Binding-site contacts:
Ligand atom CAP contacts residue TYR212 of chain 1.H at 3.8 Å (hydrophobic).
Ligand atom CAC contacts residue ILE135 of chain 1.I at 3.2 Å (hydrophobic).
Ligand atom CAJ contacts residue CYS207 of chain 1.H at 3.6 Å (hydrophobic).
Ligand atom CAS contacts residue TRP164 of chain 1.H at 4.5 Å (hydrophobic).
Ligand atom CAW contacts residue TYR212 of chain 1.H at 4.3 Å (hydrophobic).
Ligand atom N1 contacts residue TYR110 of chain 1.H at 3.7 Å.
Ligand atom CAL contacts residue TYR110 of chain 1.H at 3.6 Å (hydrophobic).
Ligand atom CAK contacts residue TRP164 of chain 1.H at 3.7 Å (hydrophobic).
Ligand atom C17 contacts residue TYR205 of chain 1.H at 4.3 Å (hydrophobic).
Ligand atom CAC contacts residue TRP164 of chain 1.H at 3.6 Å (hydrophobic).
Ligand atom CAG contacts residue SER163 of chain 1.H at 3.8 Å.
Ligand atom CAR contacts residue ILE135 of chain 1.I at 3.5 Å (hydrophobic).
Ligand atom CAK contacts residue TYR110 of chain 1.H at 3.6 Å (hydrophobic).
Ligand atom CAF contacts residue CYS207 of chain 1.H at 3.1 Å (hydrophobic).
Ligand atom CAE contacts residue TRP164 of chain 1.H at 4.1 Å (hydrophobic).
Ligand atom CAF contacts residue CYS208 of chain 1.H at 3.6 Å (hydrophobic).
Ligand atom CAG contacts residue TYR110 of chain 1.H at 2.9 Å (hydrophobic).
Ligand atom CAD contacts residue ILE135 of chain 1.I at 4.1 Å (hydrophobic).
Ligand atom CAK contacts residue SER163 of chain 1.H at 3.8 Å.
Ligand atom CAD contacts residue TRP164 of chain 1.H at 3.2 Å (hydrophobic).
Ligand atom CAM contacts residue TYR205 of chain 1.H at 4.5 Å (hydrophobic).
Ligand atom CAU contacts residue TRP164 of chain 1.H at 4.1 Å (hydrophobic).
Ligand atom CAR contacts residue TYR72 of chain 1.I at 4.0 Å (hydrophobic).
Ligand atom CAN contacts residue TYR212 of chain 1.H at 4.2 Å (hydrophobic).
Ligand atom CAT contacts residue TYR110 of chain 1.H at 4.4 Å (hydrophobic).
Ligand atom CAI contacts residue TYR205 of chain 1.H at 4.0 Å (hydrophobic).
Ligand atom CAN contacts residue CYS208 of chain 1.H at 4.2 Å (hydrophobic).
Ligand atom CAE contacts residue TYR72 of chain 1.I at 4.1 Å (hydrophobic).
Ligand atom CAO contacts residue TYR212 of chain 1.H at 4.3 Å (hydrophobic).
Ligand atom CAI contacts residue CYS207 of chain 1.H at 4.2 Å (hydrophobic).
Ligand atom CAX contacts residue TYR212 of chain 1.H at 4.2 Å (hydrophobic).
Ligand atom CAV contacts residue TRP164 of chain 1.H at 2.8 Å (hydrophobic).
Ligand atom NAQ contacts residue TYR212 of chain 1.H at 4.1 Å.
Ligand atom CAR contacts residue TRP164 of chain 1.H at 3.9 Å (hydrophobic).
Ligand atom CAJ contacts residue CYS208 of chain 1.H at 3.3 Å (hydrophobic).

Sequence of chain 1.H:
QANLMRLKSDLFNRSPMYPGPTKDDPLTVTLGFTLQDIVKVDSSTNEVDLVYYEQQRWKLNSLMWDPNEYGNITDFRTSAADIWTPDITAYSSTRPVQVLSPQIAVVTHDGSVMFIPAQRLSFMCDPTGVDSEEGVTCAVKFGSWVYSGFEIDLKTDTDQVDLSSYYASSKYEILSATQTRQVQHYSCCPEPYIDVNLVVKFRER

The small molecule below binds the protein below.
Small molecule (SMILES): c1ccc(C2CCN(CCc3cc4ccccc4[nH]3)CC2)cc1

Sequence of chain 1.I:
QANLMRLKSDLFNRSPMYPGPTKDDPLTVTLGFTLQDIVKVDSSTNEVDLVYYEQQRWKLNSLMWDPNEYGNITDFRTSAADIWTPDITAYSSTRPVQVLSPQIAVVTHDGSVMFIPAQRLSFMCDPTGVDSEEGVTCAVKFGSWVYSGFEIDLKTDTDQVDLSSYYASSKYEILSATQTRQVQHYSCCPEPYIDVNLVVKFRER